Binding-site contacts:
Ligand atom O3 contacts residue TRP34 of chain 1.F at 4.2 Å.
Ligand atom C3 contacts residue TRP34 of chain 1.F at 3.7 Å (hydrophobic).
Ligand atom C6 contacts residue TRP34 of chain 1.F at 3.7 Å (hydrophobic).
Ligand atom O6 contacts residue TRP34 of chain 1.F at 3.1 Å (h-bond).
Ligand atom O6 contacts residue TRP34 of chain 1.F at 3.8 Å.
Ligand atom C4 contacts residue ASP18 of chain 1.G at 3.5 Å.
Ligand atom O3 contacts residue ASP18 of chain 1.G at 3.9 Å.
Ligand atom O5 contacts residue TRP34 of chain 1.F at 3.1 Å (h-bond).
Ligand atom C6 contacts residue ASN35 of chain 1.F at 3.4 Å.
Ligand atom C1 contacts residue ASN32 of chain 1.F at 3.7 Å.
Ligand atom O6 contacts residue ASN35 of chain 1.F at 2.9 Å (h-bond).
Ligand atom O6 contacts residue ASP18 of chain 1.G at 4.4 Å.
Ligand atom C4 contacts residue TRP34 of chain 1.G at 4.0 Å (hydrophobic).
Ligand atom C2 contacts residue ARG33 of chain 1.F at 4.4 Å.
Ligand atom C1 contacts residue ARG33 of chain 1.F at 4.4 Å.
Ligand atom O4 contacts residue ASP18 of chain 1.G at 3.0 Å (salt-bridge).
Ligand atom O2 contacts residue ASN32 of chain 1.F at 4.2 Å.
Ligand atom O6 contacts residue TYR14 of chain 1.G at 3.9 Å.
Ligand atom C2 contacts residue ASN32 of chain 1.F at 3.9 Å.
Ligand atom C3 contacts residue ASP18 of chain 1.G at 4.3 Å.
Ligand atom C5 contacts residue TRP34 of chain 1.G at 4.0 Å (hydrophobic).
Ligand atom C5 contacts residue TRP34 of chain 1.F at 4.2 Å (hydrophobic).
Ligand atom O6 contacts residue ARG33 of chain 1.F at 3.6 Å.
Ligand atom C6 contacts residue TRP34 of chain 1.F at 4.0 Å (hydrophobic).
Ligand atom O3 contacts residue ARG33 of chain 1.F at 4.5 Å.
Ligand atom O5 contacts residue ARG33 of chain 1.F at 3.9 Å.
Ligand atom C5 contacts residue TRP34 of chain 1.F at 3.6 Å (hydrophobic).
Ligand atom C6 contacts residue TRP34 of chain 1.G at 3.5 Å (hydrophobic).
Ligand atom O4 contacts residue ARG33 of chain 1.F at 3.3 Å.
Ligand atom C1 contacts residue TRP34 of chain 1.F at 3.9 Å (hydrophobic).
Ligand atom O5 contacts residue ASN32 of chain 1.F at 4.1 Å.
Ligand atom C4 contacts residue TRP34 of chain 1.F at 3.5 Å (hydrophobic).

Sequence of chain 1.F:
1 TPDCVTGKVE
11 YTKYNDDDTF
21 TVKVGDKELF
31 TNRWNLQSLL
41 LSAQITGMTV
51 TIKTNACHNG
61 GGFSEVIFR

Sequence of chain 1.G:
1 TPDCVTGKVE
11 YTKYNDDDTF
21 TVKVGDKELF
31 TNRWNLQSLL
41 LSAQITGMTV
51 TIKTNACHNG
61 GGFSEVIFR

This small molecule binds to this protein.
Small molecule (SMILES): OC[C@H]1O[C@H](O[C@@H]2[C@H](O)[C@@H](O)[C@H](O[C@H]3[C@H](O)[C@@H](O)[C@H](O)O[C@@H]3CO)O[C@@H]2CO)[C@H](O)[C@@H](O)[C@H]1O